Binding-site contacts:
Ligand atom C7 contacts residue THR1084 of chain 1.A at 3.8 Å.
Ligand atom C6 contacts residue PHE1087 of chain 1.A at 3.5 Å (hydrophobic).
Ligand atom O7 contacts residue ASN1082 of chain 1.A at 3.3 Å (h-bond).
Ligand atom C7 contacts residue HIS1085 of chain 1.A at 3.5 Å.
Ligand atom C1 contacts residue THR1084 of chain 1.A at 3.3 Å.
Ligand atom O3 contacts residue THR1084 of chain 1.A at 4.2 Å.
Ligand atom C8 contacts residue THR1084 of chain 1.A at 3.8 Å.
Ligand atom O5 contacts residue THR1084 of chain 1.A at 4.5 Å.
Ligand atom C1 contacts residue HIS1085 of chain 1.A at 4.5 Å.
Ligand atom C3 contacts residue ASN1082 of chain 1.A at 3.8 Å.
Ligand atom C2 contacts residue THR1084 of chain 1.A at 3.3 Å.
Ligand atom O6 contacts residue HIS1085 of chain 1.A at 4.2 Å.
Ligand atom C8 contacts residue ASN1082 of chain 1.A at 3.4 Å.
Ligand atom C7 contacts residue ASN1082 of chain 1.A at 3.3 Å.
Ligand atom C2 contacts residue ASN1082 of chain 1.A at 2.5 Å.
Ligand atom O7 contacts residue HIS1085 of chain 1.A at 2.9 Å (h-bond).
Ligand atom C1 contacts residue PHE1087 of chain 1.A at 4.4 Å (hydrophobic).
Ligand atom C5 contacts residue PHE1087 of chain 1.A at 3.9 Å (hydrophobic).
Ligand atom O4 contacts residue HIS1085 of chain 1.A at 4.3 Å.
Ligand atom C8 contacts residue HIS1085 of chain 1.A at 3.5 Å.
Ligand atom C3 contacts residue HIS1085 of chain 1.A at 4.4 Å.
Ligand atom N2 contacts residue ASN1082 of chain 1.A at 2.9 Å (h-bond).
Ligand atom C5 contacts residue HIS1085 of chain 1.A at 4.1 Å.
Ligand atom C3 contacts residue THR1084 of chain 1.A at 3.4 Å.
Ligand atom C4 contacts residue ASN1082 of chain 1.A at 4.2 Å.
Ligand atom N2 contacts residue THR1084 of chain 1.A at 2.8 Å (h-bond).
Ligand atom O5 contacts residue PHE1087 of chain 1.A at 3.8 Å.
Ligand atom C5 contacts residue ASN1082 of chain 1.A at 3.7 Å.
Ligand atom O5 contacts residue ASN1082 of chain 1.A at 2.4 Å (h-bond).
Ligand atom C1 contacts residue ASN1082 of chain 1.A at 1.4 Å.
Ligand atom O6 contacts residue PHE1087 of chain 1.A at 3.9 Å.

A protein and the small-molecule ligand that binds it are described below.
Small molecule (SMILES): CC(=O)N[C@H]1[C@H](O[C@H]2[C@H](O)[C@@H](NC(C)=O)CO[C@@H]2CO)O[C@H](CO)[C@@H](O)[C@@H]1O

Sequence of chain 1.A:
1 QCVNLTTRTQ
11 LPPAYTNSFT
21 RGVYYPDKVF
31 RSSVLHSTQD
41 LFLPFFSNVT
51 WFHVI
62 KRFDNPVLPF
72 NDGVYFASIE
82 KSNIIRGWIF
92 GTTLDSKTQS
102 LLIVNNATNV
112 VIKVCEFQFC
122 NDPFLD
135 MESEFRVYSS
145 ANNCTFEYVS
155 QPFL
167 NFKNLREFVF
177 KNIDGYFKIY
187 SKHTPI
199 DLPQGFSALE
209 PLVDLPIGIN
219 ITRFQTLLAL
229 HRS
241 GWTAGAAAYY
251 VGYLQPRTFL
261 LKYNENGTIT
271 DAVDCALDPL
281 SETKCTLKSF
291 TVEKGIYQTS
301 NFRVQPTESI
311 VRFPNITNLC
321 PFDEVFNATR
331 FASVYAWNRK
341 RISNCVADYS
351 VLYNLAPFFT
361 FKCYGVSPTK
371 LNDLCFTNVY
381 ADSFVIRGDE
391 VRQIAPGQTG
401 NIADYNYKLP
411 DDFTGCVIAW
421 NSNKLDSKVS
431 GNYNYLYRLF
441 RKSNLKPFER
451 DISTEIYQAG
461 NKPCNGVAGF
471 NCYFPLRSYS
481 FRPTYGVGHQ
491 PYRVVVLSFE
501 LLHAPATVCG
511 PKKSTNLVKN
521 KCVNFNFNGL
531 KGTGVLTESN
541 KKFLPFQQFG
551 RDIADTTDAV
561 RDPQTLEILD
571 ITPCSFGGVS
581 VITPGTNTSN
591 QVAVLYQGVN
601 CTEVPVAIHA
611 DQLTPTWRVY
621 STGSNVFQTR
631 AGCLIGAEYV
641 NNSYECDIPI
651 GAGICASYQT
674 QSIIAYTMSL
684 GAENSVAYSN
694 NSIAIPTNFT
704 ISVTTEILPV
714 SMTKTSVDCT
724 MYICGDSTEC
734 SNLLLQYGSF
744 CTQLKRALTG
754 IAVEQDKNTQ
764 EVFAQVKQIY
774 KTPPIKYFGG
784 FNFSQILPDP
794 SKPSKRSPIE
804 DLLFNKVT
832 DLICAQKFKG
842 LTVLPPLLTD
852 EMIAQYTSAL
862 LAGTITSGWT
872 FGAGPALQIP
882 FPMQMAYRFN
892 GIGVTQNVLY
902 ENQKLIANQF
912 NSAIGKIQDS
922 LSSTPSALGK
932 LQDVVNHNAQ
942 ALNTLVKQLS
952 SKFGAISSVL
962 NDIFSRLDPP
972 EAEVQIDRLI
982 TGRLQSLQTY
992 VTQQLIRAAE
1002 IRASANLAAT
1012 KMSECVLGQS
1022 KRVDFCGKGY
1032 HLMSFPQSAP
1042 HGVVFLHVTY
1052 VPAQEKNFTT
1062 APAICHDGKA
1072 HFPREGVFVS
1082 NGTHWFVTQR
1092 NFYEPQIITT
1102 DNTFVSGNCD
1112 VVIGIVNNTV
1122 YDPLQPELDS